A protein and the small-molecule ligand that binds it are described below.
Small molecule (SMILES): COc1ccccc1-n1c(CSc2ncnc3[nH]cnc23)nc2cccc(Cl)c2c1=O

Sequence of chain 1.A:
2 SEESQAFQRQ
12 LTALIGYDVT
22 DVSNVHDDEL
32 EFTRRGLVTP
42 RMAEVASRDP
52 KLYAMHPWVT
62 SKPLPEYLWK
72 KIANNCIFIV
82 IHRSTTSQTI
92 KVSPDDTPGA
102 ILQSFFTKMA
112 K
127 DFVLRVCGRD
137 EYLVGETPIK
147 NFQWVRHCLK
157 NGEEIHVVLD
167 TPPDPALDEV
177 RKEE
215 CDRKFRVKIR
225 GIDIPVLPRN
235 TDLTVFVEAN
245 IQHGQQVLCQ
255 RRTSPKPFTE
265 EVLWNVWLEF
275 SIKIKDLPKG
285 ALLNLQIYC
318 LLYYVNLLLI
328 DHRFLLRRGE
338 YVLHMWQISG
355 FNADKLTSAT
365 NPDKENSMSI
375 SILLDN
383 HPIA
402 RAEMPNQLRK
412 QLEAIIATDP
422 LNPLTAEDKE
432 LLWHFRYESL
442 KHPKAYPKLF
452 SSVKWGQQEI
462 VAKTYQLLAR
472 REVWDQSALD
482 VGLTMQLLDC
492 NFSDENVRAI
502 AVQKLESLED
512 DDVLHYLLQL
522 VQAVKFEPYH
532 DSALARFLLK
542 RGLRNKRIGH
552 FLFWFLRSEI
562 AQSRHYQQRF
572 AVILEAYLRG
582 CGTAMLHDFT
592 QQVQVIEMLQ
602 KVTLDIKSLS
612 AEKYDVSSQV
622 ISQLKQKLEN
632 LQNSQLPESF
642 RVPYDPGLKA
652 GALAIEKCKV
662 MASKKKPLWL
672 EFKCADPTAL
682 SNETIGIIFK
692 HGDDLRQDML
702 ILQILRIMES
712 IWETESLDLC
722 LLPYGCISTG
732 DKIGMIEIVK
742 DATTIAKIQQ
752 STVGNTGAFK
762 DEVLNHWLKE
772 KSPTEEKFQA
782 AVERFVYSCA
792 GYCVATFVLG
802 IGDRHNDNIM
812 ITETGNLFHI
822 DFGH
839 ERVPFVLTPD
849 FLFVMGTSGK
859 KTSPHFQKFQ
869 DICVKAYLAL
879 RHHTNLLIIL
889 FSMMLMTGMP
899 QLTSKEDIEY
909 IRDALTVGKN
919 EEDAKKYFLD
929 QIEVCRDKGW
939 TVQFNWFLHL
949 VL

Binding-site contacts:
Ligand atom N1 contacts residue ILE821 of chain 1.A at 3.5 Å.
Ligand atom CAK contacts residue TRP670 of chain 1.A at 3.6 Å (hydrophobic).
Ligand atom CAU contacts residue ALA743 of chain 1.A at 3.3 Å (hydrophobic).
Ligand atom C2 contacts residue ILE737 of chain 1.A at 3.7 Å (hydrophobic).
Ligand atom CAD contacts residue MET662 of chain 1.A at 3.7 Å (hydrophobic).
Ligand atom CAE contacts residue TRP670 of chain 1.A at 3.5 Å (hydrophobic).
Ligand atom C8 contacts residue TRP670 of chain 1.A at 3.6 Å (hydrophobic).
Ligand atom C2 contacts residue ILE821 of chain 1.A at 3.7 Å (hydrophobic).
Ligand atom S6 contacts residue MET811 of chain 1.A at 3.8 Å.
Ligand atom C5 contacts residue MET811 of chain 1.A at 3.7 Å (hydrophobic).
Ligand atom C6 contacts residue MET811 of chain 1.A at 3.6 Å (hydrophobic).
Ligand atom N9 contacts residue VAL740 of chain 1.A at 2.8 Å (h-bond).
Ligand atom S6 contacts residue ILE821 of chain 1.A at 3.2 Å.
Ligand atom CAK contacts residue PRO668 of chain 1.A at 3.6 Å (hydrophobic).
Ligand atom OAT contacts residue TRP670 of chain 1.A at 3.3 Å.
Ligand atom C4 contacts residue GLU738 of chain 1.A at 3.6 Å.
Ligand atom N9 contacts residue GLU738 of chain 1.A at 3.7 Å.
Ligand atom C5 contacts residue ILE689 of chain 1.A at 3.7 Å (hydrophobic).
Ligand atom N3 contacts residue GLU738 of chain 1.A at 3.0 Å (salt-bridge).
Ligand atom CAC contacts residue PRO668 of chain 1.A at 3.6 Å (hydrophobic).
Ligand atom CAD contacts residue TRP670 of chain 1.A at 3.7 Å (hydrophobic).
Ligand atom CL contacts residue VAL661 of chain 1.A at 3.7 Å.
Ligand atom CAC contacts residue TRP670 of chain 1.A at 3.1 Å (hydrophobic).
Ligand atom C8 contacts residue VAL740 of chain 1.A at 3.8 Å (hydrophobic).
Ligand atom C4 contacts residue VAL740 of chain 1.A at 3.8 Å (hydrophobic).
Ligand atom CAI contacts residue MET662 of chain 1.A at 3.8 Å (hydrophobic).
Ligand atom CAJ contacts residue THR745 of chain 1.A at 3.6 Å.
Ligand atom CAK contacts residue LEU669 of chain 1.A at 3.3 Å (hydrophobic).
Ligand atom N7 contacts residue MET811 of chain 1.A at 3.8 Å.
Ligand atom CL contacts residue MET662 of chain 1.A at 3.7 Å.
Ligand atom N9 contacts residue ILE739 of chain 1.A at 3.3 Å.
Ligand atom CAC contacts residue MET662 of chain 1.A at 3.7 Å (hydrophobic).
Ligand atom CAM contacts residue TRP670 of chain 1.A at 3.8 Å (hydrophobic).
Ligand atom CAR contacts residue THR745 of chain 1.A at 3.6 Å.
Ligand atom NAN contacts residue ILE689 of chain 1.A at 3.5 Å.
Ligand atom CAM contacts residue ILE689 of chain 1.A at 3.7 Å (hydrophobic).
Ligand atom N7 contacts residue TRP670 of chain 1.A at 3.8 Å.
Ligand atom CAR contacts residue LYS748 of chain 1.A at 3.8 Å.
Ligand atom CAL contacts residue ILE689 of chain 1.A at 3.3 Å (hydrophobic).
Ligand atom CAU contacts residue TRP670 of chain 1.A at 3.6 Å (hydrophobic).